Sequence of chain 1.L:
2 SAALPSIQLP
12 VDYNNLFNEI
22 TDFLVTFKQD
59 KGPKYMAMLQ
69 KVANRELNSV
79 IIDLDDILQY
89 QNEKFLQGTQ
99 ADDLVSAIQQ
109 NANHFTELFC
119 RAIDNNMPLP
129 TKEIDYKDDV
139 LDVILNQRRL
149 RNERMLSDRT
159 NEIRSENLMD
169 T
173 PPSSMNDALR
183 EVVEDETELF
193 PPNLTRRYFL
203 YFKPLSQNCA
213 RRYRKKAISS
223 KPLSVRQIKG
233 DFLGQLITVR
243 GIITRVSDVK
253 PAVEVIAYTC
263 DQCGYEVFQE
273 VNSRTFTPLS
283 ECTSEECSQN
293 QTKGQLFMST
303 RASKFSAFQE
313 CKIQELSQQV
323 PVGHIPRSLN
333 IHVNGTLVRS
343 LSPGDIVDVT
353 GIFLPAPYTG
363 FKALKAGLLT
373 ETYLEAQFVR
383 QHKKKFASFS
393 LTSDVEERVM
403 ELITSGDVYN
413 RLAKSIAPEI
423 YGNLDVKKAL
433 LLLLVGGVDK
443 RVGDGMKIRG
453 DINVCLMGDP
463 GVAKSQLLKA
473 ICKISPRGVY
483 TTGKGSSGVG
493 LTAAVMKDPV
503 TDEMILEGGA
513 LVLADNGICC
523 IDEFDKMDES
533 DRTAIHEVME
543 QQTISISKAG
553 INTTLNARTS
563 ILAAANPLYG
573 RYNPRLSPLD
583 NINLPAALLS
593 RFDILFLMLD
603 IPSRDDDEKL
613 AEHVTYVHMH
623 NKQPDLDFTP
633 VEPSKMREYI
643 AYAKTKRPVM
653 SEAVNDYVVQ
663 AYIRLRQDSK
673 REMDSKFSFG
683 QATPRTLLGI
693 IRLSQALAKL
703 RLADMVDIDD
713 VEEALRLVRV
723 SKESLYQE

Binding-site contacts:
Ligand atom O1B contacts residue LYS466 of chain 1.L at 3.1 Å (salt-bridge).
Ligand atom C2 contacts residue GLU421 of chain 1.L at 3.5 Å.
Ligand atom O3B contacts residue ARG700 of chain 1.H at 2.8 Å (salt-bridge).
Ligand atom C6 contacts residue LEU612 of chain 1.L at 3.4 Å (hydrophobic).
Ligand atom N7 contacts residue GLY463 of chain 1.L at 3.3 Å (h-bond).
Ligand atom O2G contacts residue ARG542 of chain 1.H at 2.9 Å (salt-bridge).
Ligand atom N6 contacts residue LEU612 of chain 1.L at 3.4 Å.
Ligand atom O1B contacts residue ALA465 of chain 1.L at 3.2 Å (h-bond).
Ligand atom O2G contacts residue MG1 of chain 1.SA at 2.0 Å.
Ligand atom C8 contacts residue ALA465 of chain 1.L at 3.5 Å (hydrophobic).
Ligand atom O2G contacts residue ARG700 of chain 1.H at 3.5 Å (salt-bridge).
Ligand atom C8 contacts residue ALA699 of chain 1.H at 3.5 Å (hydrophobic).
Ligand atom N7 contacts residue ALA465 of chain 1.L at 3.5 Å.
Ligand atom N1 contacts residue TYR423 of chain 1.L at 3.0 Å (h-bond).
Ligand atom O4' contacts residue GLU703 of chain 1.H at 3.5 Å (salt-bridge).
Ligand atom N1 contacts residue ILE422 of chain 1.L at 3.5 Å.
Ligand atom PG contacts residue ARG700 of chain 1.H at 3.3 Å.
Ligand atom O3G contacts residue ARG700 of chain 1.H at 3.1 Å (salt-bridge).
Ligand atom O1A contacts residue MG1 of chain 1.SA at 2.7 Å.
Ligand atom O1A contacts residue GLU491 of chain 1.H at 3.2 Å.
Ligand atom S1G contacts residue ASN568 of chain 1.L at 3.1 Å (h-bond).
Ligand atom O3G contacts residue ARG542 of chain 1.H at 2.4 Å (salt-bridge).
Ligand atom O3A contacts residue ARG700 of chain 1.H at 3.5 Å (salt-bridge).
Ligand atom C8 contacts residue GLY463 of chain 1.L at 3.1 Å.
Ligand atom O2B contacts residue MG1 of chain 1.SA at 2.2 Å.
Ligand atom O1B contacts residue VAL464 of chain 1.L at 3.2 Å (h-bond).
Ligand atom S1G contacts residue LYS466 of chain 1.L at 2.8 Å (salt-bridge).
Ligand atom PG contacts residue MG1 of chain 1.SA at 3.5 Å.
Ligand atom N6 contacts residue TYR423 of chain 1.L at 3.2 Å (h-bond).
Ligand atom O2A contacts residue ALA465 of chain 1.L at 3.3 Å.
Ligand atom O2A contacts residue SER467 of chain 1.L at 3.4 Å.
Ligand atom O3A contacts residue ALA465 of chain 1.L at 3.2 Å (h-bond).
Ligand atom PA contacts residue ARG700 of chain 1.H at 3.5 Å.
Ligand atom O2B contacts residue SER467 of chain 1.L at 2.8 Å (h-bond).
Ligand atom O2A contacts residue GLN468 of chain 1.L at 3.3 Å (h-bond).
Ligand atom O3G contacts residue PRO462 of chain 1.L at 3.4 Å.
Ligand atom C5 contacts residue ALA465 of chain 1.L at 3.5 Å (hydrophobic).
Ligand atom O1A contacts residue ARG700 of chain 1.H at 2.9 Å (salt-bridge).
Ligand atom O3B contacts residue GLY463 of chain 1.L at 2.9 Å (h-bond).
Ligand atom O1A contacts residue GLN492 of chain 1.H at 3.3 Å (h-bond).

The protein below binds the small molecule below.
Small molecule (SMILES): Nc1ncnc2c1ncn2[C@@H]1O[C@H](COP(=O)(O)OP(=O)(O)OP(O)(O)=S)[C@@H](O)[C@H]1O

Sequence of chain 1.H:
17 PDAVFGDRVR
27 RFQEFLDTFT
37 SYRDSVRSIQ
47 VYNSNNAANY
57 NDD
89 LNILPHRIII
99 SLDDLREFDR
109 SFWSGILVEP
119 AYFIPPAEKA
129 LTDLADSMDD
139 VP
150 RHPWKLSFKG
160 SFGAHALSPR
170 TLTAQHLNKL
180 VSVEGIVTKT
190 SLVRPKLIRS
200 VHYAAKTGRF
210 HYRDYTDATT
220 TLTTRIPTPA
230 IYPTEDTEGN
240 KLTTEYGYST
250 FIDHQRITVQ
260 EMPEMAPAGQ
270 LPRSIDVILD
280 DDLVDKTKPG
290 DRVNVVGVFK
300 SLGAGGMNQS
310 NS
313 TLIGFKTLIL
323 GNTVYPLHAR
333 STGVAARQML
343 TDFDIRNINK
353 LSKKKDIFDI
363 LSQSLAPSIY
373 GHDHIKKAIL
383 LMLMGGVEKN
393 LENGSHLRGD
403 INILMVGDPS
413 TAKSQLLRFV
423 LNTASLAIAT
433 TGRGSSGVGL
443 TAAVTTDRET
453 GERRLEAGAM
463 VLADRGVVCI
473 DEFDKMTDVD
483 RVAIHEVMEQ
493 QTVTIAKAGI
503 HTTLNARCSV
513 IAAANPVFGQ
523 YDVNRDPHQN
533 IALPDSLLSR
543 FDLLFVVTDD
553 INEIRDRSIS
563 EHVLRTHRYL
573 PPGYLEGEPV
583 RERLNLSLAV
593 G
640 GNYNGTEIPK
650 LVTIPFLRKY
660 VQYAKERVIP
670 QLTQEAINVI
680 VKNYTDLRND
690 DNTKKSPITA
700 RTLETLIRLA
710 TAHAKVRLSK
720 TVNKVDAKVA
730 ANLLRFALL